This protein binds this small molecule.
Small molecule (SMILES): O=C([C@H]1CCCNC1)N1CCCCC1

Binding-site contacts:
Ligand atom C8 contacts residue VAL248 of chain 1.A at 3.9 Å (hydrophobic).
Ligand atom C9 contacts residue PRO282 of chain 1.A at 4.4 Å (hydrophobic).
Ligand atom C7 contacts residue VAL248 of chain 1.A at 4.0 Å (hydrophobic).
Ligand atom C8 contacts residue PHE291 of chain 1.A at 3.8 Å (hydrophobic).
Ligand atom C9 contacts residue PHE291 of chain 1.A at 3.8 Å (hydrophobic).
Ligand atom C10 contacts residue ILE283 of chain 1.A at 4.2 Å (hydrophobic).
Ligand atom C9 contacts residue ILE283 of chain 1.A at 3.7 Å (hydrophobic).
Ligand atom C7 contacts residue PHE291 of chain 1.A at 3.6 Å (hydrophobic).
Ligand atom C8 contacts residue ILE283 of chain 1.A at 3.8 Å (hydrophobic).

Sequence of chain 1.A:
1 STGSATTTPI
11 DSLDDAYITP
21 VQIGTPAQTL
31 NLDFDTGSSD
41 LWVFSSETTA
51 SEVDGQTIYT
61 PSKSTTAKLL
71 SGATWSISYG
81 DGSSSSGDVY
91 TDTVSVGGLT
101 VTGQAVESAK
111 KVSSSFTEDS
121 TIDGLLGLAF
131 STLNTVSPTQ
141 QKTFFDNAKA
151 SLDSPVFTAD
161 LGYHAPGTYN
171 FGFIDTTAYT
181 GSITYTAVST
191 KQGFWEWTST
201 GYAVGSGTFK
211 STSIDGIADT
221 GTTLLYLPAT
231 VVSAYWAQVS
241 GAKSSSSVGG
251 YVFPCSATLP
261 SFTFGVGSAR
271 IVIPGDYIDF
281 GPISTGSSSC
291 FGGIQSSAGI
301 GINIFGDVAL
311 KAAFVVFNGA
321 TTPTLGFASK